A protein and the small-molecule ligand that binds it are described below.
Small molecule (SMILES): Cc1ccc(NC(=O)c2ccc(CN3CCN(C)CC3)cc2)cc1Nc1nccc(-c2cccnc2)n1

Binding-site contacts:
Ligand atom C2 contacts residue MET96 of chain 1.A at 3.2 Å (hydrophobic).
Ligand atom C54 contacts residue ARG140 of chain 1.A at 3.7 Å.
Ligand atom O29 contacts residue ALA158 of chain 1.A at 3.5 Å.
Ligand atom C29 contacts residue GLU64 of chain 1.A at 3.5 Å.
Ligand atom N10 contacts residue PHE160 of chain 1.A at 3.3 Å.
Ligand atom C4 contacts residue LEU148 of chain 1.A at 3.7 Å (hydrophobic).
Ligand atom C17 contacts residue GLU64 of chain 1.A at 3.2 Å.
Ligand atom C20 contacts residue LYS49 of chain 1.A at 3.6 Å.
Ligand atom C14 contacts residue THR93 of chain 1.A at 3.6 Å.
Ligand atom C52 contacts residue HIS139 of chain 1.A at 3.2 Å.
Ligand atom C19 contacts residue THR93 of chain 1.A at 3.6 Å.
Ligand atom N21 contacts residue MET68 of chain 1.A at 3.3 Å.
Ligand atom N21 contacts residue GLU64 of chain 1.A at 3.0 Å (salt-bridge).
Ligand atom O29 contacts residue VAL77 of chain 1.A at 3.4 Å.
Ligand atom C12 contacts residue PHE160 of chain 1.A at 3.6 Å (hydrophobic).
Ligand atom C16 contacts residue GLU64 of chain 1.A at 3.5 Å.
Ligand atom N51 contacts residue ILE138 of chain 1.A at 2.8 Å (h-bond).
Ligand atom C52 contacts residue ASP159 of chain 1.A at 3.2 Å.
Ligand atom C16 contacts residue MET68 of chain 1.A at 3.6 Å (hydrophobic).
Ligand atom C23 contacts residue ASP159 of chain 1.A at 3.7 Å.
Ligand atom C49 contacts residue ILE138 of chain 1.A at 3.5 Å (hydrophobic).
Ligand atom C46 contacts residue ILE71 of chain 1.A at 3.6 Å (hydrophobic).
Ligand atom C18 contacts residue LYS49 of chain 1.A at 3.7 Å.
Ligand atom C53 contacts residue ASP159 of chain 1.A at 3.4 Å.
Ligand atom N3 contacts residue MET96 of chain 1.A at 2.8 Å (h-bond).
Ligand atom C54 contacts residue ILE138 of chain 1.A at 3.4 Å (hydrophobic).
Ligand atom N51 contacts residue HIS139 of chain 1.A at 3.2 Å (h-bond).
Ligand atom C20 contacts residue ALA47 of chain 1.A at 3.6 Å (hydrophobic).
Ligand atom C11 contacts residue VAL34 of chain 1.A at 3.7 Å (hydrophobic).
Ligand atom O29 contacts residue ASP159 of chain 1.A at 2.9 Å (salt-bridge).
Ligand atom C9 contacts residue PHE160 of chain 1.A at 3.6 Å (hydrophobic).
Ligand atom C17 contacts residue MET68 of chain 1.A at 3.6 Å (hydrophobic).
Ligand atom C54 contacts residue HIS139 of chain 1.A at 3.5 Å.
Ligand atom C11 contacts residue PHE160 of chain 1.A at 3.2 Å (hydrophobic).
Ligand atom C50 contacts residue ILE138 of chain 1.A at 3.1 Å (hydrophobic).
Ligand atom N13 contacts residue THR93 of chain 1.A at 3.0 Å (h-bond).
Ligand atom C20 contacts residue THR93 of chain 1.A at 3.7 Å.
Ligand atom N8 contacts residue ALA47 of chain 1.A at 3.6 Å.
Ligand atom C25 contacts residue ASP159 of chain 1.A at 3.5 Å.
Ligand atom C22 contacts residue ASP159 of chain 1.A at 3.5 Å.

Sequence of chain 1.A:
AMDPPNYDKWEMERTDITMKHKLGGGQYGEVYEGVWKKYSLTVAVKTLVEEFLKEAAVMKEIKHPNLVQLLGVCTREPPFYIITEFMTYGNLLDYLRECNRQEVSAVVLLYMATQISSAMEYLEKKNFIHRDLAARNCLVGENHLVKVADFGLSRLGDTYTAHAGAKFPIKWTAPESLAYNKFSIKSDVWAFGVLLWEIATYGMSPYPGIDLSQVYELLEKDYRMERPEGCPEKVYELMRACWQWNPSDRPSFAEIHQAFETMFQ